A protein and the small-molecule ligand that binds it are described below.
Small molecule (SMILES): COc1cc(OC)cc(C(=O)N[C@@H]2[C@H](O)[C@@H](CO)O[C@H]2n2cnc3c(N[C@@H]4CCCc5ccccc54)ncnc32)c1

Sequence of chain 1.C:
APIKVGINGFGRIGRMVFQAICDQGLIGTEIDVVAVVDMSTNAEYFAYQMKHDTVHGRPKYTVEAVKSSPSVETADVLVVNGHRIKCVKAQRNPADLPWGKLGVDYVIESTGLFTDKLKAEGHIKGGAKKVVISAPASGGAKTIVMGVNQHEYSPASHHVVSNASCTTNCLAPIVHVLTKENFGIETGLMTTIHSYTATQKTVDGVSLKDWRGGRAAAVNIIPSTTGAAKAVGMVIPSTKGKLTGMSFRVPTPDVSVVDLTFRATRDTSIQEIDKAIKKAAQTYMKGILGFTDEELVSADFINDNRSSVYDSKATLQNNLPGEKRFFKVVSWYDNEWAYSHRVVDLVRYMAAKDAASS

Sequence of chain 1.D:
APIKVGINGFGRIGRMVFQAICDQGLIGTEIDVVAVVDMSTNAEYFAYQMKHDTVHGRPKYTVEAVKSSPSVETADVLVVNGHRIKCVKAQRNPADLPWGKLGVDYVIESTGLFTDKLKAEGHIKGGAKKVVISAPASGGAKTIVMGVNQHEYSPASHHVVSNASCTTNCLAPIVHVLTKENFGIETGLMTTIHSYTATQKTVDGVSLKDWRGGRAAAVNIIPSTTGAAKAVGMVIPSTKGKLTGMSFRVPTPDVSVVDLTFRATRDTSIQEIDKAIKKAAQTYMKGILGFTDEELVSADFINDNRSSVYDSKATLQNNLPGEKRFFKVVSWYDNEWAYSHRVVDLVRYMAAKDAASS

Binding-site contacts:
Ligand atom N2' contacts residue ASP38 of chain 1.C at 3.1 Å (salt-bridge).
Ligand atom C7 contacts residue GLN91 of chain 1.C at 3.7 Å.
Ligand atom C1' contacts residue ASP38 of chain 1.C at 3.5 Å.
Ligand atom N6A contacts residue GLN91 of chain 1.C at 3.2 Å (h-bond).
Ligand atom O2M contacts residue VAL206 of chain 1.D at 3.7 Å.
Ligand atom C4B contacts residue VAL206 of chain 1.D at 3.6 Å (hydrophobic).
Ligand atom C8 contacts residue GLN91 of chain 1.C at 3.3 Å.
Ligand atom C6B contacts residue MET39 of chain 1.C at 3.7 Å (hydrophobic).
Ligand atom N3A contacts residue GLY9 of chain 1.C at 3.4 Å.
Ligand atom N3A contacts residue THR111 of chain 1.C at 3.7 Å.
Ligand atom N1A contacts residue ALA90 of chain 1.C at 3.3 Å.
Ligand atom C5 contacts residue ARG92 of chain 1.C at 3.2 Å.
Ligand atom N1A contacts residue ASN8 of chain 1.C at 3.6 Å.
Ligand atom C8 contacts residue MET39 of chain 1.C at 3.6 Å (hydrophobic).
Ligand atom C6 contacts residue ARG92 of chain 1.C at 3.7 Å.
Ligand atom N3A contacts residue ASP38 of chain 1.C at 3.8 Å.
Ligand atom C9 contacts residue GLN91 of chain 1.C at 3.6 Å.
Ligand atom O3' contacts residue PHE10 of chain 1.C at 3.7 Å.
Ligand atom C2A contacts residue VAL37 of chain 1.C at 3.5 Å (hydrophobic).
Ligand atom O4' contacts residue GLY9 of chain 1.C at 3.7 Å.
Ligand atom C8A contacts residue MET39 of chain 1.C at 3.7 Å (hydrophobic).
Ligand atom C1B contacts residue MET39 of chain 1.C at 3.5 Å (hydrophobic).
Ligand atom C2A contacts residue ASN8 of chain 1.C at 3.3 Å.
Ligand atom N7A contacts residue MET39 of chain 1.C at 3.7 Å.
Ligand atom C6A contacts residue ALA90 of chain 1.C at 3.7 Å (hydrophobic).
Ligand atom C2 contacts residue LEU113 of chain 1.C at 3.7 Å (hydrophobic).
Ligand atom C2M contacts residue PHE46 of chain 1.C at 3.8 Å (hydrophobic).
Ligand atom C2A contacts residue THR111 of chain 1.C at 3.7 Å.
Ligand atom C3B contacts residue LEU208 of chain 1.D at 3.3 Å (hydrophobic).
Ligand atom O2M contacts residue SER40 of chain 1.C at 3.2 Å.
Ligand atom O3' contacts residue GLY11 of chain 1.C at 3.4 Å.
Ligand atom O3' contacts residue ASP38 of chain 1.C at 3.1 Å (salt-bridge).
Ligand atom C7 contacts residue ALA90 of chain 1.C at 3.7 Å (hydrophobic).
Ligand atom C5B contacts residue ASP38 of chain 1.C at 3.2 Å.
Ligand atom C8 contacts residue ALA90 of chain 1.C at 3.6 Å (hydrophobic).
Ligand atom N3A contacts residue VAL37 of chain 1.C at 3.6 Å.
Ligand atom C5B contacts residue VAL206 of chain 1.D at 3.6 Å (hydrophobic).
Ligand atom O2M contacts residue LEU208 of chain 1.D at 3.7 Å.
Ligand atom C5' contacts residue THR111 of chain 1.C at 3.2 Å.
Ligand atom C2A contacts residue ALA90 of chain 1.C at 3.7 Å (hydrophobic).